Sequence of chain 3.A:
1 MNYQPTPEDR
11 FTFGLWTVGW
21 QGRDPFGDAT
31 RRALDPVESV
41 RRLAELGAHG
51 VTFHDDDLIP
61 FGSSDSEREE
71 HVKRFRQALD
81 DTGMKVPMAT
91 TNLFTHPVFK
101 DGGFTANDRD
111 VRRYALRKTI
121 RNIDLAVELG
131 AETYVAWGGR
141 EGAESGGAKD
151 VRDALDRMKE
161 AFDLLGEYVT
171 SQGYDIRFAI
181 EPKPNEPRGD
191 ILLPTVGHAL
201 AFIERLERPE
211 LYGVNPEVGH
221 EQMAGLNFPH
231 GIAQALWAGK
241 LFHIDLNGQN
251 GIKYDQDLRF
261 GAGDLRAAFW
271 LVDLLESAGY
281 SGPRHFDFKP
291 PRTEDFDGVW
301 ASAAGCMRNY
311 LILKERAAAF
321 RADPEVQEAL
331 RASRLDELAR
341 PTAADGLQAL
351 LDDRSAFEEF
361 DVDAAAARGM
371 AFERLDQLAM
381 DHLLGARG

Sequence of chain 1.A:
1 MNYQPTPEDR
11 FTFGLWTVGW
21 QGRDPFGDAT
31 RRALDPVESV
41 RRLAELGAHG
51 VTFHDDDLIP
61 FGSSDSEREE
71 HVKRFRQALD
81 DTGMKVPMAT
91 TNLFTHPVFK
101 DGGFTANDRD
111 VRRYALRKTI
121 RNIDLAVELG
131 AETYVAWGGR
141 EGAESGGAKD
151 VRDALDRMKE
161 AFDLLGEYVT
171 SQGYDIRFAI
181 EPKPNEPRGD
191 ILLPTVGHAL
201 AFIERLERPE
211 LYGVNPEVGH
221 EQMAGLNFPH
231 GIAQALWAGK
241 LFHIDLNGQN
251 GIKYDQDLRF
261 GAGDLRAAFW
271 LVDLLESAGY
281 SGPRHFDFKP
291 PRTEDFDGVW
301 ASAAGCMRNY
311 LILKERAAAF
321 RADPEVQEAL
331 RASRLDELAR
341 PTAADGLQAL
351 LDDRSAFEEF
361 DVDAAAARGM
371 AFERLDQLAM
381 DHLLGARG

Binding-site contacts:
Ligand atom DO4 contacts residue ASN215 of chain 3.A at 3.7 Å.
Ligand atom O3 contacts residue ASP287 of chain 3.A at 3.1 Å (salt-bridge).
Ligand atom C1 contacts residue TRP137 of chain 3.A at 3.5 Å (hydrophobic).
Ligand atom O2 contacts residue TRP137 of chain 3.A at 3.5 Å.
Ligand atom DO4 contacts residue CD1 of chain 3.C at 2.6 Å.
Ligand atom DO3 contacts residue ASP287 of chain 3.A at 2.8 Å.
Ligand atom DO3 contacts residue CD1 of chain 3.C at 2.7 Å.
Ligand atom O3 contacts residue CD1 of chain 3.C at 2.6 Å.
Ligand atom DO1 contacts residue TRP16 of chain 3.A at 3.6 Å.
Ligand atom C1 contacts residue PHE94 of chain 3.A at 3.5 Å (hydrophobic).
Ligand atom C5 contacts residue GLU181 of chain 3.A at 3.6 Å.
Ligand atom C3 contacts residue CD1 of chain 3.C at 3.2 Å.
Ligand atom O3 contacts residue GLU217 of chain 3.A at 3.6 Å.
Ligand atom C2 contacts residue TRP137 of chain 3.A at 3.2 Å (hydrophobic).
Ligand atom DO2 contacts residue TRP137 of chain 3.A at 3.5 Å.
Ligand atom O4 contacts residue CD1 of chain 3.C at 2.3 Å.
Ligand atom C5 contacts residue TRP137 of chain 3.A at 3.7 Å (hydrophobic).
Ligand atom C1 contacts residue HIS54 of chain 3.A at 2.3 Å.
Ligand atom C4 contacts residue GLU181 of chain 3.A at 3.5 Å.
Ligand atom C5 contacts residue HIS54 of chain 3.A at 2.9 Å.
Ligand atom DO3 contacts residue GLU181 of chain 3.A at 3.5 Å.
Ligand atom O5 contacts residue HIS54 of chain 3.A at 1.7 Å.
Ligand atom O3 contacts residue HIS220 of chain 3.A at 3.6 Å.
Ligand atom DO4 contacts residue ASP245 of chain 3.A at 3.3 Å.
Ligand atom O2 contacts residue PHE26 of chain 1.A at 3.5 Å.
Ligand atom O1 contacts residue TRP16 of chain 3.A at 3.6 Å (h-bond).
Ligand atom DO2 contacts residue PHE26 of chain 1.A at 3.2 Å.
Ligand atom O1 contacts residue HIS54 of chain 3.A at 2.5 Å.
Ligand atom O4 contacts residue ASP287 of chain 3.A at 3.3 Å (salt-bridge).
Ligand atom C3 contacts residue ASP287 of chain 3.A at 3.0 Å.
Ligand atom DO1 contacts residue HIS54 of chain 3.A at 3.4 Å.
Ligand atom O4 contacts residue GLU181 of chain 3.A at 2.5 Å (salt-bridge).
Ligand atom C4 contacts residue CD1 of chain 3.C at 3.2 Å.
Ligand atom C4 contacts residue ASP287 of chain 3.A at 3.5 Å.
Ligand atom DO3 contacts residue HIS220 of chain 3.A at 3.4 Å.
Ligand atom DO3 contacts residue GLU217 of chain 3.A at 3.1 Å.
Ligand atom O3 contacts residue GLU181 of chain 3.A at 3.0 Å (salt-bridge).
Ligand atom DO3 contacts residue CD1 of chain 3.B at 3.4 Å.
Ligand atom O4 contacts residue ASP245 of chain 3.A at 3.0 Å (salt-bridge).
Ligand atom DO4 contacts residue GLU181 of chain 3.A at 1.6 Å.

The protein below binds the small molecule below.
Small molecule (SMILES): O[C@@H]1[C@@H](O)[C@@H](O)OC[C@@H]1O